Sequence of chain 17.C:
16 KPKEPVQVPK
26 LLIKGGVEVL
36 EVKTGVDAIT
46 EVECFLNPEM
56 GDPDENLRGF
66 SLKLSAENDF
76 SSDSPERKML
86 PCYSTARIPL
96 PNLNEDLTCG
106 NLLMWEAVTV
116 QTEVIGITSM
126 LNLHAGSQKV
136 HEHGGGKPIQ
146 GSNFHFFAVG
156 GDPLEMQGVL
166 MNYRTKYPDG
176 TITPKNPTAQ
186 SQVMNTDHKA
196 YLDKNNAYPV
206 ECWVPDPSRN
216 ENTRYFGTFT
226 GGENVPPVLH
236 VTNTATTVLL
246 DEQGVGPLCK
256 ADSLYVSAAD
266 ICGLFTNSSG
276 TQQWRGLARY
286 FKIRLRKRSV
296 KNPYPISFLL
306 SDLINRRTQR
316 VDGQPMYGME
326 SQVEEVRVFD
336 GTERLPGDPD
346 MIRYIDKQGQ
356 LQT

Sequence of chain 17.E:
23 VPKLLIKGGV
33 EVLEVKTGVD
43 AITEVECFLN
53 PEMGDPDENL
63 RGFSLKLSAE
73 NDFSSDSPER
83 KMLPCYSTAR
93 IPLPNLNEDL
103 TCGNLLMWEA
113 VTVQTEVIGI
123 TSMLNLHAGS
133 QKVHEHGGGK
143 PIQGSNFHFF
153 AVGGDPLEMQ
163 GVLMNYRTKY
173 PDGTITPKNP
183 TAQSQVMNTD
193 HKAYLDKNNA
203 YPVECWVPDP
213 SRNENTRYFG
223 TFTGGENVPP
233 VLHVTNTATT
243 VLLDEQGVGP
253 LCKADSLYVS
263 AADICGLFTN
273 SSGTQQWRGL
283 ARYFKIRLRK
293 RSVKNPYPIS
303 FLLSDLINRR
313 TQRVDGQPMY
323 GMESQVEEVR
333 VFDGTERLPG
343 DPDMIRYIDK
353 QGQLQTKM

A protein and the small-molecule ligand that binds it are described below.
Small molecule (SMILES): CC(=O)N[C@H]1[C@H]([C@H](O)[C@H](O)CO)O[C@@](O[C@H](CO)[C@@H](O)[C@@H]2O[C@@H](C(=O)O)C[C@H](O)[C@H]2NC(C)=O)(C(=O)O)C[C@@H]1O

Binding-site contacts:
Ligand atom N5 contacts residue GLN278 of chain 17.D at 3.9 Å.
Ligand atom N5 contacts residue LYS68 of chain 17.D at 2.9 Å (salt-bridge).
Ligand atom O9 contacts residue LYS68 of chain 17.D at 2.8 Å (salt-bridge).
Ligand atom N5 contacts residue PHE75 of chain 17.E at 3.8 Å.
Ligand atom C11 contacts residue LEU62 of chain 17.D at 3.9 Å (hydrophobic).
Ligand atom O10 contacts residue LEU62 of chain 17.D at 3.1 Å.
Ligand atom C9 contacts residue GLN278 of chain 17.D at 3.2 Å.
Ligand atom C5 contacts residue LYS68 of chain 17.D at 3.7 Å.
Ligand atom C8 contacts residue GLN278 of chain 17.D at 3.7 Å.
Ligand atom C6 contacts residue LYS68 of chain 17.D at 3.8 Å.
Ligand atom N5 contacts residue ASN272 of chain 17.D at 3.3 Å (h-bond).
Ligand atom O8 contacts residue THR276 of chain 17.D at 3.8 Å.
Ligand atom C11 contacts residue PHE75 of chain 17.E at 1.8 Å (hydrophobic).
Ligand atom C10 contacts residue LYS68 of chain 17.D at 3.8 Å.
Ligand atom C10 contacts residue LEU62 of chain 17.D at 3.5 Å (hydrophobic).
Ligand atom O10 contacts residue PHE75 of chain 17.E at 2.6 Å.
Ligand atom O1A contacts residue SER274 of chain 17.D at 3.8 Å.
Ligand atom C11 contacts residue GLN278 of chain 17.D at 3.5 Å.
Ligand atom O7 contacts residue LEU62 of chain 17.D at 3.5 Å.
Ligand atom C11 contacts residue ASN272 of chain 17.D at 3.6 Å.
Ligand atom O1A contacts residue ASN272 of chain 17.D at 3.6 Å (h-bond).
Ligand atom C6 contacts residue ASN272 of chain 17.D at 3.7 Å.
Ligand atom C1 contacts residue SER274 of chain 17.D at 3.4 Å.
Ligand atom O8 contacts residue ASN272 of chain 17.D at 3.4 Å (h-bond).
Ligand atom O1B contacts residue LYS68 of chain 17.D at 3.6 Å.
Ligand atom C11 contacts residue HIS138 of chain 17.C at 3.3 Å.
Ligand atom C1 contacts residue THR276 of chain 17.D at 3.4 Å.
Ligand atom O8 contacts residue LYS68 of chain 17.D at 3.5 Å.
Ligand atom C11 contacts residue THR276 of chain 17.D at 3.4 Å.
Ligand atom C11 contacts residue PHE65 of chain 17.D at 3.8 Å (hydrophobic).
Ligand atom C7 contacts residue GLN278 of chain 17.D at 3.8 Å.
Ligand atom C11 contacts residue LYS68 of chain 17.D at 3.7 Å.
Ligand atom C10 contacts residue PHE75 of chain 17.E at 2.7 Å (hydrophobic).
Ligand atom O1B contacts residue SER274 of chain 17.D at 2.4 Å (h-bond).
Ligand atom O8 contacts residue GLN278 of chain 17.D at 3.5 Å (h-bond).
Ligand atom C11 contacts residue PHE270 of chain 17.D at 3.9 Å (hydrophobic).
Ligand atom O1B contacts residue THR276 of chain 17.D at 3.5 Å (h-bond).
Ligand atom O1A contacts residue THR276 of chain 17.D at 2.6 Å (h-bond).
Ligand atom C9 contacts residue LYS68 of chain 17.D at 3.8 Å.
Ligand atom O9 contacts residue LEU67 of chain 17.D at 3.2 Å.

Sequence of chain 17.D:
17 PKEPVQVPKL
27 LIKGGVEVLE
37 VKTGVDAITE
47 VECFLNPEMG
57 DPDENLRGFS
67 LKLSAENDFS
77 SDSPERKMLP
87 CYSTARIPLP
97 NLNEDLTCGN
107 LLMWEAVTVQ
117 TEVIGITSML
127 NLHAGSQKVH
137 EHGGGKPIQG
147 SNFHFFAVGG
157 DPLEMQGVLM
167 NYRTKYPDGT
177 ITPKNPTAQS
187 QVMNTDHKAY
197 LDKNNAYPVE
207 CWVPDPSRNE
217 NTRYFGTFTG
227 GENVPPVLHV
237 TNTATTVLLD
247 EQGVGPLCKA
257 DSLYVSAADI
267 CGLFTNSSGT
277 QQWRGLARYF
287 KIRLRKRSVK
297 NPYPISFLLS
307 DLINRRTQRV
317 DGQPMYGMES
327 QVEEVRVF